Binding-site contacts:
Ligand atom C4 contacts residue ASN74 of chain 1.A at 4.2 Å.
Ligand atom O6 contacts residue GLU112 of chain 1.A at 2.8 Å (salt-bridge).
Ligand atom O6 contacts residue ILE114 of chain 1.A at 4.0 Å.
Ligand atom C6 contacts residue GLU112 of chain 1.A at 4.2 Å.
Ligand atom C5 contacts residue PHE113 of chain 1.A at 3.6 Å (hydrophobic).
Ligand atom C2 contacts residue ASN74 of chain 1.A at 2.4 Å.
Ligand atom C3 contacts residue PHE113 of chain 1.A at 4.0 Å (hydrophobic).
Ligand atom C6 contacts residue ILE114 of chain 1.A at 4.2 Å (hydrophobic).
Ligand atom O5 contacts residue GLU112 of chain 1.A at 4.4 Å.
Ligand atom C7 contacts residue ASN74 of chain 1.A at 3.3 Å.
Ligand atom C8 contacts residue ASN74 of chain 1.A at 4.4 Å.
Ligand atom C1 contacts residue PHE113 of chain 1.A at 3.6 Å (hydrophobic).
Ligand atom O5 contacts residue PHE113 of chain 1.A at 3.9 Å.
Ligand atom O5 contacts residue ASN74 of chain 1.A at 2.4 Å (h-bond).
Ligand atom C1 contacts residue ASN74 of chain 1.A at 1.4 Å.
Ligand atom C8 contacts residue GLN73 of chain 1.A at 3.5 Å.
Ligand atom C5 contacts residue ILE114 of chain 1.A at 4.4 Å (hydrophobic).
Ligand atom C2 contacts residue PHE113 of chain 1.A at 4.3 Å (hydrophobic).
Ligand atom O7 contacts residue ASN74 of chain 1.A at 3.4 Å (h-bond).
Ligand atom C5 contacts residue ASN74 of chain 1.A at 3.7 Å.
Ligand atom N2 contacts residue ASN74 of chain 1.A at 2.9 Å (h-bond).
Ligand atom C3 contacts residue ASN74 of chain 1.A at 3.8 Å.
Ligand atom C4 contacts residue PHE113 of chain 1.A at 4.3 Å (hydrophobic).

A protein and the small-molecule ligand that binds it are described below.
Small molecule (SMILES): CC(=O)N[C@@H]1[C@@H](O)[C@H](O)[C@@H](CO)O[C@H]1O

Sequence of chain 1.A:
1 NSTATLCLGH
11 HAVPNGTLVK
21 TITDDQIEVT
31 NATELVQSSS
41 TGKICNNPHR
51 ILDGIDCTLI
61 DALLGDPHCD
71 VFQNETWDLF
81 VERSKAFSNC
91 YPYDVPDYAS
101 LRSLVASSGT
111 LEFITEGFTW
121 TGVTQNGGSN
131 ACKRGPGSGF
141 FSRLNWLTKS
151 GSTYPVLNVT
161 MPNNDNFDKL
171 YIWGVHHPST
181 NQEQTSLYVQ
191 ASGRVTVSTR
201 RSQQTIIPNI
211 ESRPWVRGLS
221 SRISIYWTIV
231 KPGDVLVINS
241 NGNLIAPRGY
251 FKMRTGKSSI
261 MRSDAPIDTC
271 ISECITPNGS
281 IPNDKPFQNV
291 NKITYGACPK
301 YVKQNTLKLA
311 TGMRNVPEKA